Binding-site contacts:
Ligand atom C1 contacts residue ASN345 of chain 1.H at 1.4 Å.
Ligand atom C3 contacts residue ASN345 of chain 1.H at 3.8 Å.
Ligand atom C7 contacts residue ASN345 of chain 1.H at 3.2 Å.
Ligand atom O7 contacts residue ASN345 of chain 1.H at 3.1 Å (h-bond).
Ligand atom O5 contacts residue ASN345 of chain 1.H at 2.4 Å (h-bond).
Ligand atom C8 contacts residue ASN345 of chain 1.H at 4.4 Å.
Ligand atom N2 contacts residue ASN345 of chain 1.H at 2.9 Å (h-bond).
Ligand atom O7 contacts residue ARG340 of chain 1.H at 4.1 Å.
Ligand atom C2 contacts residue ASN345 of chain 1.H at 2.4 Å.
Ligand atom O6 contacts residue ASN345 of chain 1.H at 4.0 Å.
Ligand atom C4 contacts residue ASN345 of chain 1.H at 4.2 Å.
Ligand atom C5 contacts residue ASN345 of chain 1.H at 3.7 Å.

Sequence of chain 1.H:
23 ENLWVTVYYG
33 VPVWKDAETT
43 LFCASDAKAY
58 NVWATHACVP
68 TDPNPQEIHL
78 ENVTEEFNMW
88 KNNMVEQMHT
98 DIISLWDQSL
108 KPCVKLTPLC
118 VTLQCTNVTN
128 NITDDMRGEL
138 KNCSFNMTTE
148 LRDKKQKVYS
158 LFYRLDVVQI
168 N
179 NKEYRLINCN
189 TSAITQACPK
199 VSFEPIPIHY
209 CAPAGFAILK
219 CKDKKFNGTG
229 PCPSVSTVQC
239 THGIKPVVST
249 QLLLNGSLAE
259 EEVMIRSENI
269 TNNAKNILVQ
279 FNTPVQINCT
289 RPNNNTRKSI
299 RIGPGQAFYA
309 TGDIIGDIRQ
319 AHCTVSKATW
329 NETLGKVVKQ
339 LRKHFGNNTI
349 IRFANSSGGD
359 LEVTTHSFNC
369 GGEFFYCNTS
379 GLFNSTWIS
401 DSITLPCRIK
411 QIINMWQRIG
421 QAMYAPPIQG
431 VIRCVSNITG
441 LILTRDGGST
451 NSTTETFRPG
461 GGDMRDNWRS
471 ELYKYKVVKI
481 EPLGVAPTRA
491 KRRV

A protein and the small-molecule ligand that binds it are described below.
Small molecule (SMILES): CC(=O)N[C@@H]1[C@@H](O)[C@H](O)[C@@H](CO)O[C@H]1O